Binding-site contacts:
Ligand atom C10 contacts residue SER39 of chain 1.C at 3.3 Å.
Ligand atom C11 contacts residue ARG43 of chain 1.C at 3.7 Å.
Ligand atom C9 contacts residue SER39 of chain 1.C at 3.2 Å.
Ligand atom C12 contacts residue HEM1 of chain 1.J at 3.3 Å.
Ligand atom C3 contacts residue ILE40 of chain 1.C at 3.6 Å (hydrophobic).
Ligand atom C1 contacts residue ILE40 of chain 1.C at 4.4 Å (hydrophobic).
Ligand atom C5 contacts residue PRO169 of chain 1.B at 4.2 Å (hydrophobic).
Ligand atom C13 contacts residue ARG43 of chain 1.C at 3.2 Å.
Ligand atom C1 contacts residue TYR58 of chain 1.D at 4.3 Å (hydrophobic).
Ligand atom O1 contacts residue TRP173 of chain 1.B at 4.0 Å.
Ligand atom C11 contacts residue HIS216 of chain 1.B at 3.6 Å.
Ligand atom C10 contacts residue HIS216 of chain 1.B at 4.3 Å.
Ligand atom O2 contacts residue SER39 of chain 1.C at 3.2 Å.
Ligand atom C9 contacts residue ILE40 of chain 1.C at 4.2 Å (hydrophobic).
Ligand atom O2 contacts residue MET36 of chain 1.C at 4.1 Å.
Ligand atom N contacts residue ARG43 of chain 1.C at 4.4 Å.
Ligand atom O2 contacts residue ILE218 of chain 1.B at 4.3 Å.
Ligand atom C2 contacts residue ILE40 of chain 1.C at 4.0 Å (hydrophobic).
Ligand atom C8 contacts residue SER39 of chain 1.C at 4.3 Å.
Ligand atom C1 contacts residue PRO169 of chain 1.B at 4.3 Å (hydrophobic).
Ligand atom N contacts residue ILE218 of chain 1.B at 4.2 Å.
Ligand atom C4 contacts residue MET36 of chain 1.C at 4.1 Å (hydrophobic).
Ligand atom C10 contacts residue ARG43 of chain 1.C at 4.0 Å.
Ligand atom O2 contacts residue ILE40 of chain 1.C at 3.0 Å (h-bond).
Ligand atom C7 contacts residue SER39 of chain 1.C at 4.3 Å.
Ligand atom C12 contacts residue HIS216 of chain 1.B at 3.5 Å.
Ligand atom C13 contacts residue HIS216 of chain 1.B at 3.9 Å.
Ligand atom C9 contacts residue ARG43 of chain 1.C at 4.0 Å.
Ligand atom C6 contacts residue PRO169 of chain 1.B at 4.2 Å (hydrophobic).
Ligand atom O1 contacts residue TYR58 of chain 1.D at 3.0 Å (h-bond).
Ligand atom C12 contacts residue ARG43 of chain 1.C at 3.3 Å.
Ligand atom C11 contacts residue HEM1 of chain 1.J at 3.5 Å.
Ligand atom C6 contacts residue TRP173 of chain 1.B at 4.2 Å (hydrophobic).
Ligand atom C3 contacts residue PRO169 of chain 1.B at 4.1 Å (hydrophobic).
Ligand atom C4 contacts residue PRO169 of chain 1.B at 4.0 Å (hydrophobic).
Ligand atom C7 contacts residue ILE218 of chain 1.B at 4.3 Å (hydrophobic).
Ligand atom C8 contacts residue ARG43 of chain 1.C at 3.9 Å.
Ligand atom C3 contacts residue MET36 of chain 1.C at 4.2 Å (hydrophobic).
Ligand atom C7 contacts residue ILE40 of chain 1.C at 4.0 Å (hydrophobic).
Ligand atom C4 contacts residue ILE40 of chain 1.C at 4.1 Å (hydrophobic).

Sequence of chain 1.B:
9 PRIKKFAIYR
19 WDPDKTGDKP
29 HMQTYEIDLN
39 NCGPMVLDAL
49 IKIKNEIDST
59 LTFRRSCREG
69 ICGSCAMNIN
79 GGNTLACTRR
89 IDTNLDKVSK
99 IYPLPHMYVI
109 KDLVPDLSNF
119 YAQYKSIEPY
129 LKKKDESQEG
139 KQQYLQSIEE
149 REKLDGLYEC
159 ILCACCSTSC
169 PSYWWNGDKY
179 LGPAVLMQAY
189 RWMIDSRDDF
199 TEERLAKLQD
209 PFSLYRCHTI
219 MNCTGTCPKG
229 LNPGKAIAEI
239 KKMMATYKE

The small molecule below binds the protein below.
Small molecule (SMILES): O=C(Nc1ccccc1)c1ccccc1O

Sequence of chain 1.D:
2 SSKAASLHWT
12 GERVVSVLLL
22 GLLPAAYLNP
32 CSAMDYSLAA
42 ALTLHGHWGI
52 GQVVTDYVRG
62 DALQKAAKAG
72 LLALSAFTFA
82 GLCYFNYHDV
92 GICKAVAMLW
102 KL

Sequence of chain 1.C:
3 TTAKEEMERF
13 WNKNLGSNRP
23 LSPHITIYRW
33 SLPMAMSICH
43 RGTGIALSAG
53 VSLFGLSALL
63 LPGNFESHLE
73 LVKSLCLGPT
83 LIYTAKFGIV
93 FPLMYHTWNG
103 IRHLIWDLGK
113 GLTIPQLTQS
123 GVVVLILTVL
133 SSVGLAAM